A protein and the small-molecule ligand that binds it are described below.
Small molecule (SMILES): COCCOCC(=O)Nc1cccc(F)c1

Binding-site contacts:
Ligand atom C5 contacts residue LEU430 of chain 2.A at 3.8 Å (hydrophobic).
Ligand atom C8 contacts residue HIS403 of chain 2.A at 3.5 Å.
Ligand atom C5 contacts residue HIS403 of chain 2.A at 3.3 Å.
Ligand atom C7 contacts residue ILE189 of chain 2.A at 4.0 Å (hydrophobic).
Ligand atom C8 contacts residue PRO427 of chain 2.A at 3.6 Å (hydrophobic).
Ligand atom C2 contacts residue LEU430 of chain 2.A at 4.2 Å (hydrophobic).
Ligand atom C9 contacts residue HIS403 of chain 2.A at 3.5 Å.
Ligand atom N contacts residue HIS403 of chain 2.A at 3.8 Å.
Ligand atom C6 contacts residue LEU430 of chain 2.A at 3.7 Å (hydrophobic).
Ligand atom O2 contacts residue LEU430 of chain 2.A at 4.2 Å.
Ligand atom C7 contacts residue PRO427 of chain 2.A at 3.8 Å (hydrophobic).
Ligand atom C6 contacts residue LEU399 of chain 2.A at 4.4 Å (hydrophobic).
Ligand atom C contacts residue LEU399 of chain 2.A at 3.1 Å (hydrophobic).
Ligand atom F contacts residue PRO427 of chain 2.A at 4.0 Å.
Ligand atom O contacts residue ILE402 of chain 2.A at 4.0 Å.
Ligand atom O1 contacts residue LEU430 of chain 2.A at 4.3 Å.
Ligand atom C1 contacts residue LEU399 of chain 2.A at 3.9 Å (hydrophobic).
Ligand atom C3 contacts residue LEU430 of chain 2.A at 4.2 Å (hydrophobic).
Ligand atom C contacts residue LEU430 of chain 2.A at 4.0 Å (hydrophobic).
Ligand atom C7 contacts residue LEU426 of chain 2.A at 3.1 Å (hydrophobic).
Ligand atom C8 contacts residue VAL425 of chain 2.A at 4.0 Å (hydrophobic).
Ligand atom C5 contacts residue PRO427 of chain 2.A at 3.9 Å (hydrophobic).
Ligand atom C6 contacts residue PRO427 of chain 2.A at 4.0 Å (hydrophobic).
Ligand atom C10 contacts residue HIS403 of chain 2.A at 3.4 Å.
Ligand atom C10 contacts residue PRO427 of chain 2.A at 3.6 Å (hydrophobic).
Ligand atom C8 contacts residue ILE189 of chain 2.A at 4.2 Å (hydrophobic).
Ligand atom O contacts residue LEU399 of chain 2.A at 4.2 Å.
Ligand atom N contacts residue LEU430 of chain 2.A at 3.4 Å.
Ligand atom C1 contacts residue TYR48 of chain 2.A at 3.3 Å (hydrophobic).
Ligand atom O2 contacts residue PRO427 of chain 2.A at 3.8 Å.
Ligand atom C8 contacts residue LEU426 of chain 2.A at 3.9 Å (hydrophobic).
Ligand atom C contacts residue HIS403 of chain 2.A at 4.2 Å.
Ligand atom F contacts residue GLU424 of chain 2.A at 4.0 Å.
Ligand atom C4 contacts residue LEU430 of chain 2.A at 3.7 Å (hydrophobic).
Ligand atom C7 contacts residue HIS403 of chain 2.A at 3.5 Å.
Ligand atom F contacts residue HIS403 of chain 2.A at 3.6 Å.
Ligand atom C2 contacts residue TYR48 of chain 2.A at 4.0 Å (hydrophobic).
Ligand atom C6 contacts residue LEU426 of chain 2.A at 3.9 Å (hydrophobic).
Ligand atom C6 contacts residue HIS403 of chain 2.A at 3.5 Å.
Ligand atom C9 contacts residue PRO427 of chain 2.A at 3.5 Å (hydrophobic).

Sequence of chain 2.A:
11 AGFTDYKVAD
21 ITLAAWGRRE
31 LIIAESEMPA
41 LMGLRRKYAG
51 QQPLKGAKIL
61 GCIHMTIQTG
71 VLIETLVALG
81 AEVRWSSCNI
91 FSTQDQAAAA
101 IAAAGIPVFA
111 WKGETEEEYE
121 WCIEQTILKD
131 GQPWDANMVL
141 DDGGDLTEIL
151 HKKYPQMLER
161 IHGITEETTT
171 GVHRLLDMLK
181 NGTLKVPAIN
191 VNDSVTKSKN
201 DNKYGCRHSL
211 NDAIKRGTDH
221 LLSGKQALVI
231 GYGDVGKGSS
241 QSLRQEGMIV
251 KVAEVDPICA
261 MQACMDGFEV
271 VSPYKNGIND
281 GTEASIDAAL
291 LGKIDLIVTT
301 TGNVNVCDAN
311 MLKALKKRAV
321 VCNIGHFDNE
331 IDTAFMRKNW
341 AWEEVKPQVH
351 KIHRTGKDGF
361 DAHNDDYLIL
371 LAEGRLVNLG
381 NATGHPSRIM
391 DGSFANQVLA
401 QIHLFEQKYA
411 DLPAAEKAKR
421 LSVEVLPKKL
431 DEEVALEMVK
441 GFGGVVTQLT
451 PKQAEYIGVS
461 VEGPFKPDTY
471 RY